The protein below binds the small molecule below.
Small molecule (SMILES): O=C1C[C@@H](c2ccc(O)cc2)Oc2cc(O)cc(O)c21

Sequence of chain 1.A:
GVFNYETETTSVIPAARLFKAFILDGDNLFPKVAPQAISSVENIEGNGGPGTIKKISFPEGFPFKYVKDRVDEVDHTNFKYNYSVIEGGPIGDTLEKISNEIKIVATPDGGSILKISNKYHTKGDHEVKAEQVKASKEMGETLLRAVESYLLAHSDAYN

Binding-site contacts:
Ligand atom O1 contacts residue PHE22 of chain 1.A at 3.8 Å.
Ligand atom C2 contacts residue GLU141 of chain 1.A at 3.6 Å.
Ligand atom C6 contacts residue GLY140 of chain 1.A at 3.5 Å.
Ligand atom C2 contacts residue GLY140 of chain 1.A at 3.6 Å.
Ligand atom C4 contacts residue NA1 of chain 1.D at 3.4 Å.
Ligand atom O2 contacts residue SER136 of chain 1.A at 3.8 Å.
Ligand atom C3 contacts residue ILE116 of chain 1.A at 3.7 Å (hydrophobic).
Ligand atom O3 contacts residue TYR81 of chain 1.A at 3.9 Å.
Ligand atom C7 contacts residue NA1 of chain 1.D at 3.3 Å.
Ligand atom C7 contacts residue ILE116 of chain 1.A at 3.7 Å (hydrophobic).
Ligand atom C5 contacts residue GLY140 of chain 1.A at 3.8 Å.
Ligand atom C10 contacts residue TYR83 of chain 1.A at 3.8 Å (hydrophobic).
Ligand atom C11 contacts residue TYR83 of chain 1.A at 3.5 Å (hydrophobic).
Ligand atom C12 contacts residue MPD1 of chain 1.K at 3.4 Å.
Ligand atom C1 contacts residue ILE116 of chain 1.A at 3.8 Å (hydrophobic).
Ligand atom C14 contacts residue ILE23 of chain 1.A at 3.3 Å (hydrophobic).
Ligand atom C1 contacts residue GLY140 of chain 1.A at 3.4 Å.
Ligand atom O2 contacts residue NA1 of chain 1.D at 2.3 Å (h-bond).
Ligand atom C5 contacts residue NA1 of chain 1.D at 3.8 Å.
Ligand atom O5 contacts residue ILE116 of chain 1.A at 3.8 Å.
Ligand atom C8 contacts residue ILE102 of chain 1.A at 3.9 Å (hydrophobic).
Ligand atom O4 contacts residue GLU141 of chain 1.A at 2.8 Å (salt-bridge).
Ligand atom O1 contacts residue GLY140 of chain 1.A at 3.9 Å.
Ligand atom O5 contacts residue LYS137 of chain 1.A at 3.4 Å.
Ligand atom O5 contacts residue NA1 of chain 1.D at 2.2 Å (h-bond).
Ligand atom O3 contacts residue MPD1 of chain 1.K at 2.6 Å (h-bond).
Ligand atom O4 contacts residue GLY140 of chain 1.A at 3.9 Å.
Ligand atom O2 contacts residue ILE116 of chain 1.A at 3.5 Å.
Ligand atom O4 contacts residue THR9 of chain 1.A at 3.2 Å.
Ligand atom C13 contacts residue MPD1 of chain 1.K at 3.4 Å.
Ligand atom C14 contacts residue PHE22 of chain 1.A at 3.9 Å (hydrophobic).
Ligand atom C8 contacts residue TYR83 of chain 1.A at 3.4 Å (hydrophobic).
Ligand atom C14 contacts residue ILE102 of chain 1.A at 2.8 Å (hydrophobic).
Ligand atom O2 contacts residue ASN118 of chain 1.A at 3.2 Å (h-bond).
Ligand atom C3 contacts residue LYS137 of chain 1.A at 3.6 Å.
Ligand atom C15 contacts residue PHE22 of chain 1.A at 3.6 Å (hydrophobic).
Ligand atom C2 contacts residue ILE116 of chain 1.A at 3.7 Å (hydrophobic).
Ligand atom C9 contacts residue GLY140 of chain 1.A at 3.9 Å.
Ligand atom C15 contacts residue ILE102 of chain 1.A at 2.5 Å (hydrophobic).
Ligand atom C10 contacts residue ILE102 of chain 1.A at 3.5 Å (hydrophobic).